This small molecule binds to this protein.
Small molecule (SMILES): O=C(O)CO

Binding-site contacts:
Ligand atom OXT contacts residue CYS128 of chain 1.D at 3.1 Å (h-bond).
Ligand atom O2 contacts residue ASP118 of chain 1.D at 2.7 Å (salt-bridge).
Ligand atom OXT contacts residue LEU60 of chain 1.D at 3.8 Å.
Ligand atom O contacts residue SER65 of chain 1.D at 3.9 Å.
Ligand atom CA contacts residue SER147 of chain 1.D at 4.1 Å.
Ligand atom C contacts residue CYS128 of chain 1.D at 2.8 Å (hydrophobic).
Ligand atom CA contacts residue ASP118 of chain 1.D at 3.8 Å.
Ligand atom O contacts residue CYS128 of chain 1.D at 3.5 Å.
Ligand atom O contacts residue GLY66 of chain 1.D at 3.0 Å (h-bond).
Ligand atom C contacts residue GLY66 of chain 1.D at 3.8 Å.
Ligand atom OXT contacts residue ASN27 of chain 1.D at 3.8 Å.
Ligand atom C contacts residue SER147 of chain 1.D at 3.5 Å.
Ligand atom OXT contacts residue MSE52 of chain 1.D at 4.0 Å.
Ligand atom CA contacts residue LEU126 of chain 1.D at 4.4 Å (hydrophobic).
Ligand atom O contacts residue LEU60 of chain 1.D at 3.8 Å.
Ligand atom CA contacts residue CYS128 of chain 1.D at 2.1 Å (hydrophobic).
Ligand atom O2 contacts residue SER65 of chain 1.D at 3.3 Å.
Ligand atom C contacts residue SER145 of chain 1.D at 3.6 Å.
Ligand atom O2 contacts residue CYS128 of chain 1.D at 2.6 Å (h-bond).
Ligand atom C contacts residue SER65 of chain 1.D at 4.4 Å.
Ligand atom CA contacts residue GLY66 of chain 1.D at 3.9 Å.
Ligand atom O contacts residue SER147 of chain 1.D at 4.4 Å.
Ligand atom O2 contacts residue GLY66 of chain 1.D at 2.9 Å (h-bond).
Ligand atom OXT contacts residue SER145 of chain 1.D at 2.8 Å (h-bond).
Ligand atom C contacts residue LEU60 of chain 1.D at 3.8 Å (hydrophobic).
Ligand atom OXT contacts residue SER147 of chain 1.D at 2.5 Å (h-bond).
Ligand atom O contacts residue SER145 of chain 1.D at 3.6 Å (h-bond).
Ligand atom CA contacts residue SER65 of chain 1.D at 4.1 Å.
Ligand atom C contacts residue ALA67 of chain 1.D at 4.2 Å (hydrophobic).
Ligand atom CA contacts residue LEU60 of chain 1.D at 4.2 Å (hydrophobic).
Ligand atom O contacts residue ALA67 of chain 1.D at 3.0 Å (h-bond).

Sequence of chain 1.D:
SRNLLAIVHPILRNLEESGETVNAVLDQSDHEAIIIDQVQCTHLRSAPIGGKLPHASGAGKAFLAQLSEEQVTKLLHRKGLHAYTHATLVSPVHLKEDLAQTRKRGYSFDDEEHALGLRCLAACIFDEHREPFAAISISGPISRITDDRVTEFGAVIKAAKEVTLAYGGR